Binding-site contacts:
Ligand atom C17 contacts residue ILE183 of chain 1.D at 3.8 Å (hydrophobic).
Ligand atom O5 contacts residue GLY59 of chain 1.D at 3.5 Å.
Ligand atom C1 contacts residue PRO171 of chain 1.D at 3.9 Å (hydrophobic).
Ligand atom O2 contacts residue PRO304 of chain 1.D at 4.0 Å.
Ligand atom C15 contacts residue LEU165 of chain 1.D at 3.8 Å (hydrophobic).
Ligand atom O1 contacts residue PRO304 of chain 1.D at 3.4 Å.
Ligand atom C6 contacts residue HIS365 of chain 1.D at 3.6 Å.
Ligand atom O5 contacts residue VAL60 of chain 1.D at 3.4 Å (h-bond).
Ligand atom O2 contacts residue GLN167 of chain 1.D at 4.0 Å.
Ligand atom C12 contacts residue PRO171 of chain 1.D at 3.8 Å (hydrophobic).
Ligand atom C9 contacts residue HIS365 of chain 1.D at 3.6 Å.
Ligand atom O6 contacts residue GLY59 of chain 1.D at 3.5 Å.
Ligand atom O6 contacts residue ALA139 of chain 1.D at 3.1 Å.
Ligand atom O6 contacts residue VAL60 of chain 1.D at 3.0 Å (h-bond).
Ligand atom O4 contacts residue GLN265 of chain 1.D at 2.5 Å (h-bond).
Ligand atom O6 contacts residue PHE140 of chain 1.D at 3.0 Å (h-bond).
Ligand atom O2 contacts residue PRO171 of chain 1.D at 3.8 Å.
Ligand atom C10 contacts residue SER169 of chain 1.D at 3.9 Å.
Ligand atom C13 contacts residue PHE327 of chain 1.D at 4.0 Å (hydrophobic).
Ligand atom C1 contacts residue PRO304 of chain 1.D at 3.9 Å (hydrophobic).
Ligand atom C10 contacts residue PRO171 of chain 1.D at 3.9 Å (hydrophobic).
Ligand atom C6 contacts residue ALA139 of chain 1.D at 3.1 Å (hydrophobic).
Ligand atom C7 contacts residue PHE327 of chain 1.D at 3.4 Å (hydrophobic).
Ligand atom O2 contacts residue SER169 of chain 1.D at 3.8 Å.
Ligand atom C6 contacts residue VAL60 of chain 1.D at 3.3 Å (hydrophobic).
Ligand atom O5 contacts residue HIS365 of chain 1.D at 2.6 Å.
Ligand atom C6 contacts residue GLY59 of chain 1.D at 3.9 Å.
Ligand atom C16 contacts residue LEU165 of chain 1.D at 4.0 Å (hydrophobic).
Ligand atom O5 contacts residue ALA139 of chain 1.D at 3.1 Å.
Ligand atom O1 contacts residue ARG301 of chain 1.D at 3.1 Å.
Ligand atom O3 contacts residue PHE327 of chain 1.D at 3.4 Å.
Ligand atom C5 contacts residue HIS365 of chain 1.D at 3.9 Å.
Ligand atom C6 contacts residue PHE140 of chain 1.D at 4.0 Å (hydrophobic).
Ligand atom C15 contacts residue GLN265 of chain 1.D at 3.7 Å.
Ligand atom C10 contacts residue GLN167 of chain 1.D at 3.2 Å.
Ligand atom C17 contacts residue GLN265 of chain 1.D at 3.7 Å.
Ligand atom C16 contacts residue PRO171 of chain 1.D at 3.8 Å (hydrophobic).
Ligand atom C4 contacts residue VAL60 of chain 1.D at 4.0 Å (hydrophobic).
Ligand atom C11 contacts residue PRO171 of chain 1.D at 3.6 Å (hydrophobic).
Ligand atom C14 contacts residue ILE183 of chain 1.D at 3.9 Å (hydrophobic).

A protein and the small-molecule ligand that binds it are described below.
Small molecule (SMILES): COc1c(C)c2c(c(O)c1C/C=C(\C)CCC(=O)O)C(=O)OC2

Sequence of chain 1.D:
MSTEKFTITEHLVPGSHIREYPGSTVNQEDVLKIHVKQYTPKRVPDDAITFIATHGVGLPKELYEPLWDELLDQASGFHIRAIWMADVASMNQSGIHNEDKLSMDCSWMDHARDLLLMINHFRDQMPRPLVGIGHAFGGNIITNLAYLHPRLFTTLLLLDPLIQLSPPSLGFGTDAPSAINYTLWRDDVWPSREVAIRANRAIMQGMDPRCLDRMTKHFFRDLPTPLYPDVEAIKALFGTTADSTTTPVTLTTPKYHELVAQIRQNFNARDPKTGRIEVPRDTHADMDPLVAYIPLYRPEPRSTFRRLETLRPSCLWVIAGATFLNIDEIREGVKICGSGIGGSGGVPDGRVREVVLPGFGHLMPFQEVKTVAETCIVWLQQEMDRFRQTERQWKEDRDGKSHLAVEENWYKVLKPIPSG